A protein and the small-molecule ligand that binds it are described below.
Small molecule (SMILES): COc1ccc(C(=O)O)cc1

Sequence of chain 1.A:
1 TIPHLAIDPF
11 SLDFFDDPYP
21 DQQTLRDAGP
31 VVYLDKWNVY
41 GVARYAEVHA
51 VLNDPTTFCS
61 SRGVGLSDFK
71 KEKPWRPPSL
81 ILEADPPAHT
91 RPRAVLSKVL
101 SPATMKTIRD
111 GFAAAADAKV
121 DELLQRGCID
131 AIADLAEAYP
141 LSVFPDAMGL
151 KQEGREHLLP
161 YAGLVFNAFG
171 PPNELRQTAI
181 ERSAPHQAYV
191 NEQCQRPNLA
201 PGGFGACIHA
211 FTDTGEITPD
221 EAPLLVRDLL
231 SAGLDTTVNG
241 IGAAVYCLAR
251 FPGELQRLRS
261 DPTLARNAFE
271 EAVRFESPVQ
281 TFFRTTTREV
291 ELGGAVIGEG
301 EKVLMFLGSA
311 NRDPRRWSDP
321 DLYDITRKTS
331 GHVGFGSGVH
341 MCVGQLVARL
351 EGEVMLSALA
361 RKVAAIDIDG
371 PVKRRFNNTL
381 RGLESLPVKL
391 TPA

Binding-site contacts:
Ligand atom C8 contacts residue PHE166 of chain 1.A at 4.1 Å (hydrophobic).
Ligand atom C4 contacts residue ALA232 of chain 1.A at 3.6 Å (hydrophobic).
Ligand atom C7 contacts residue LEU82 of chain 1.A at 3.7 Å (hydrophobic).
Ligand atom O3 contacts residue PHE282 of chain 1.A at 3.3 Å.
Ligand atom C1 contacts residue ARG76 of chain 1.A at 4.1 Å.
Ligand atom C6 contacts residue PHE166 of chain 1.A at 3.7 Å (hydrophobic).
Ligand atom C5 contacts residue LEU82 of chain 1.A at 4.2 Å (hydrophobic).
Ligand atom O1 contacts residue ASP228 of chain 1.A at 3.4 Å (salt-bridge).
Ligand atom C6 contacts residue LEU82 of chain 1.A at 4.0 Å (hydrophobic).
Ligand atom C1 contacts residue SER231 of chain 1.A at 4.3 Å.
Ligand atom C6 contacts residue VAL165 of chain 1.A at 4.3 Å (hydrophobic).
Ligand atom C3 contacts residue ALA232 of chain 1.A at 3.7 Å (hydrophobic).
Ligand atom C1 contacts residue LEU82 of chain 1.A at 4.0 Å (hydrophobic).
Ligand atom C1 contacts residue ASP228 of chain 1.A at 3.3 Å.
Ligand atom C7 contacts residue SER231 of chain 1.A at 4.1 Å.
Ligand atom C3 contacts residue LEU82 of chain 1.A at 3.7 Å (hydrophobic).
Ligand atom C4 contacts residue LEU82 of chain 1.A at 4.0 Å (hydrophobic).
Ligand atom C4 contacts residue HEM1 of chain 1.B at 3.5 Å.
Ligand atom C5 contacts residue ALA232 of chain 1.A at 3.6 Å (hydrophobic).
Ligand atom C8 contacts residue HEM1 of chain 1.B at 3.1 Å.
Ligand atom C3 contacts residue HEM1 of chain 1.B at 3.5 Å.
Ligand atom O1 contacts residue ARG76 of chain 1.A at 3.0 Å (salt-bridge).
Ligand atom C7 contacts residue VAL165 of chain 1.A at 4.1 Å (hydrophobic).
Ligand atom C7 contacts residue PHE169 of chain 1.A at 4.0 Å (hydrophobic).
Ligand atom O3 contacts residue PHE166 of chain 1.A at 3.1 Å.
Ligand atom O2 contacts residue ASP228 of chain 1.A at 2.4 Å (salt-bridge).
Ligand atom O3 contacts residue ALA232 of chain 1.A at 4.2 Å.
Ligand atom C6 contacts residue ALA232 of chain 1.A at 3.8 Å (hydrophobic).
Ligand atom C6 contacts residue PHE169 of chain 1.A at 3.8 Å (hydrophobic).
Ligand atom C8 contacts residue PHE282 of chain 1.A at 3.7 Å (hydrophobic).
Ligand atom C2 contacts residue LEU82 of chain 1.A at 3.5 Å (hydrophobic).
Ligand atom C2 contacts residue ALA232 of chain 1.A at 3.9 Å (hydrophobic).
Ligand atom O2 contacts residue SER79 of chain 1.A at 3.5 Å (h-bond).
Ligand atom C5 contacts residue PHE282 of chain 1.A at 4.0 Å (hydrophobic).
Ligand atom C7 contacts residue ALA232 of chain 1.A at 3.9 Å (hydrophobic).
Ligand atom O2 contacts residue LEU82 of chain 1.A at 3.5 Å.
Ligand atom O2 contacts residue HEM1 of chain 1.B at 4.0 Å.
Ligand atom O1 contacts residue SER231 of chain 1.A at 3.5 Å.
Ligand atom C8 contacts residue THR236 of chain 1.A at 4.4 Å.
Ligand atom C5 contacts residue PHE166 of chain 1.A at 3.9 Å (hydrophobic).